Sequence of chain 1.N:
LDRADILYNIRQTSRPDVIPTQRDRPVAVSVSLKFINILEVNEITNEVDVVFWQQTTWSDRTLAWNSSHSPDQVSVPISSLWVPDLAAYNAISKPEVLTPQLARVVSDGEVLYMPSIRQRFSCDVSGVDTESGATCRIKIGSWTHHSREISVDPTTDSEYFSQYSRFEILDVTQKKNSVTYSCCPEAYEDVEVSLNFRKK

The small molecule below binds the protein below.
Small molecule (SMILES): CC(=O)N[C@@H]1[C@@H](O)[C@H](O)[C@@H](CO)O[C@H]1O

Binding-site contacts:
Ligand atom O7 contacts residue ASN85 of chain 1.N at 4.2 Å.
Ligand atom C5 contacts residue ASN85 of chain 1.N at 3.7 Å.
Ligand atom C2 contacts residue ASN85 of chain 1.N at 2.4 Å.
Ligand atom C1 contacts residue ASN85 of chain 1.N at 1.5 Å.
Ligand atom C7 contacts residue ASN85 of chain 1.N at 3.9 Å.
Ligand atom O5 contacts residue ASN85 of chain 1.N at 2.4 Å (h-bond).
Ligand atom O5 contacts residue SER87 of chain 1.N at 2.8 Å (h-bond).
Ligand atom C5 contacts residue SER87 of chain 1.N at 3.6 Å.
Ligand atom C3 contacts residue ASN85 of chain 1.N at 3.8 Å.
Ligand atom N2 contacts residue ASN85 of chain 1.N at 3.0 Å (h-bond).
Ligand atom C4 contacts residue ASN85 of chain 1.N at 4.1 Å.
Ligand atom C6 contacts residue SER87 of chain 1.N at 4.0 Å.
Ligand atom C1 contacts residue SER87 of chain 1.N at 3.2 Å.